Sequence of chain 1.A:
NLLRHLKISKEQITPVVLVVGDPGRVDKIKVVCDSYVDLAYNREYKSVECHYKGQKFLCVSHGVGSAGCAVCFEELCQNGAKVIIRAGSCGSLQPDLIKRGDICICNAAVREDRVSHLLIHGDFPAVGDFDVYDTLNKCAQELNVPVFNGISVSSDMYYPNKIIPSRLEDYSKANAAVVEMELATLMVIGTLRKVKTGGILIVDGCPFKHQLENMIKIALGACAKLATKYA

Binding-site contacts:
Ligand atom CAZ contacts residue GLY207 of chain 1.A at 3.9 Å.
Ligand atom FAG contacts residue GLY93 of chain 1.A at 2.6 Å.
Ligand atom OAA contacts residue MET183 of chain 1.A at 3.5 Å.
Ligand atom CAW contacts residue SER91 of chain 1.A at 3.9 Å.
Ligand atom CAH contacts residue CYS92 of chain 1.A at 3.5 Å (hydrophobic).
Ligand atom CAI contacts residue ASP206 of chain 1.A at 3.7 Å.
Ligand atom FAE contacts residue PRO209 of chain 1.A at 3.9 Å.
Ligand atom CAN contacts residue PO41 of chain 1.B at 3.8 Å.
Ligand atom CAR contacts residue TYR160 of chain 1.A at 3.7 Å (hydrophobic).
Ligand atom CAM contacts residue TYR160 of chain 1.A at 3.5 Å (hydrophobic).
Ligand atom CAH contacts residue ASP206 of chain 1.A at 3.8 Å.
Ligand atom FAF contacts residue GLY207 of chain 1.A at 3.4 Å.
Ligand atom NAQ contacts residue PO41 of chain 1.B at 3.4 Å (h-bond).
Ligand atom CAI contacts residue GLY93 of chain 1.A at 3.8 Å.
Ligand atom CAT contacts residue GLY93 of chain 1.A at 3.5 Å.
Ligand atom CAL contacts residue VAL66 of chain 1.A at 3.8 Å (hydrophobic).
Ligand atom CAZ contacts residue CYS208 of chain 1.A at 3.8 Å (hydrophobic).
Ligand atom CAL contacts residue HIS7 of chain 4.A at 3.8 Å.
Ligand atom FAB contacts residue VAL181 of chain 1.A at 3.3 Å.
Ligand atom FAF contacts residue CYS208 of chain 1.A at 3.4 Å.
Ligand atom CAJ contacts residue CYS92 of chain 1.A at 3.7 Å (hydrophobic).
Ligand atom FAC contacts residue TYR160 of chain 1.A at 3.2 Å.
Ligand atom CAO contacts residue MET183 of chain 1.A at 3.5 Å (hydrophobic).
Ligand atom CAZ contacts residue GLY93 of chain 1.A at 3.7 Å.
Ligand atom CAY contacts residue TYR160 of chain 1.A at 3.8 Å (hydrophobic).
Ligand atom CAU contacts residue GLY93 of chain 1.A at 3.8 Å.
Ligand atom FAG contacts residue GLY207 of chain 1.A at 3.3 Å.
Ligand atom NAP contacts residue TYR160 of chain 1.A at 3.9 Å.
Ligand atom CAV contacts residue GLY93 of chain 1.A at 3.7 Å.
Ligand atom CAO contacts residue TYR160 of chain 1.A at 3.5 Å (hydrophobic).
Ligand atom CAN contacts residue ARG45 of chain 4.A at 3.5 Å.
Ligand atom FAD contacts residue MET159 of chain 1.A at 3.9 Å.
Ligand atom FAG contacts residue PRO209 of chain 1.A at 3.5 Å.
Ligand atom OAA contacts residue GLU182 of chain 1.A at 3.6 Å.
Ligand atom FAG contacts residue CYS208 of chain 1.A at 3.3 Å.
Ligand atom CAI contacts residue GLY207 of chain 1.A at 3.6 Å.
Ligand atom CAM contacts residue HIS7 of chain 4.A at 3.5 Å.
Ligand atom CAI contacts residue CYS92 of chain 1.A at 3.6 Å (hydrophobic).
Ligand atom CAK contacts residue TYR160 of chain 1.A at 3.7 Å (hydrophobic).
Ligand atom FAD contacts residue TYR160 of chain 1.A at 3.9 Å.

A protein and the small-molecule ligand that binds it are described below.
Small molecule (SMILES): O[C@H](c1cc(C(F)(F)F)nc2c(C(F)(F)F)cccc12)[C@@H]1CCCCN1

Sequence of chain 4.A:
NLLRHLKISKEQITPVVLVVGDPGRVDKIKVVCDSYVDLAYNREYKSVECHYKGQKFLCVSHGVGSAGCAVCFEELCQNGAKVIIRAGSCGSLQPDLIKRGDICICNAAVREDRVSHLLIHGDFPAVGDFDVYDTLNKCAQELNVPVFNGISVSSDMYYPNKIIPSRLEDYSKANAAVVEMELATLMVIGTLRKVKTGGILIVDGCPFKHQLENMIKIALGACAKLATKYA